The small molecule below binds the protein below.
Small molecule (SMILES): CC(=O)N[C@H]1[C@H](O[C@H]2[C@H](O)[C@@H](NC(C)=O)CO[C@@H]2CO)O[C@H](CO)[C@@H](O[C@@H]2O[C@H](CO)[C@@H](O)[C@H](O)[C@@H]2O)[C@@H]1O

Sequence of chain 1.X:
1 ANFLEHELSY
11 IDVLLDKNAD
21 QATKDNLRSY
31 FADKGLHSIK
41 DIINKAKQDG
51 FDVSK

Sequence of chain 1.V:
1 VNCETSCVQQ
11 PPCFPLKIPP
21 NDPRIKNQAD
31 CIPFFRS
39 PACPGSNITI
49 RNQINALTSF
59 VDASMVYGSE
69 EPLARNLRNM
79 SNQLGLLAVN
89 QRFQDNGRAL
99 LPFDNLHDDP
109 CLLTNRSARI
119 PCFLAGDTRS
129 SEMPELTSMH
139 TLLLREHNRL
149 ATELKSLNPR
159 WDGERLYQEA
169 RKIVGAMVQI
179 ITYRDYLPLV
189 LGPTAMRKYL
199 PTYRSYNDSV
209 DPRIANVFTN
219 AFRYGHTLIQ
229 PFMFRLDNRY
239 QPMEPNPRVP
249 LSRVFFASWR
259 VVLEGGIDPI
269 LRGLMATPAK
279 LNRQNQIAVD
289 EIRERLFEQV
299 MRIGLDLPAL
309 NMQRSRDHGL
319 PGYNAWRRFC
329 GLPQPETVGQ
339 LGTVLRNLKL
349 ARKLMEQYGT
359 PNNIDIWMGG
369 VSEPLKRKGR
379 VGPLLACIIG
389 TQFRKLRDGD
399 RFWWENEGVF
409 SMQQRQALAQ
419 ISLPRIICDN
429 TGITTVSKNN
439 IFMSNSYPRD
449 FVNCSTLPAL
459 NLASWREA

Binding-site contacts:
Ligand atom C8 contacts residue ASN77 of chain 1.V at 4.3 Å.
Ligand atom O6 contacts residue GLN89 of chain 1.V at 4.1 Å.
Ligand atom C5 contacts residue ASN77 of chain 1.V at 3.7 Å.
Ligand atom C1 contacts residue SER79 of chain 1.V at 4.3 Å.
Ligand atom O7 contacts residue ASN77 of chain 1.V at 3.2 Å (h-bond).
Ligand atom N2 contacts residue ASN77 of chain 1.V at 2.8 Å (h-bond).
Ligand atom C7 contacts residue ASN77 of chain 1.V at 3.2 Å.
Ligand atom O7 contacts residue ALA86 of chain 1.V at 3.3 Å.
Ligand atom C8 contacts residue HIS6 of chain 1.X at 4.0 Å.
Ligand atom C6 contacts residue GLN92 of chain 1.V at 3.8 Å.
Ligand atom C7 contacts residue VAL87 of chain 1.V at 3.9 Å (hydrophobic).
Ligand atom C1 contacts residue ASN80 of chain 1.V at 3.6 Å.
Ligand atom C5 contacts residue ASN80 of chain 1.V at 3.5 Å.
Ligand atom O3 contacts residue GLN89 of chain 1.V at 3.1 Å (h-bond).
Ligand atom O2 contacts residue GLN92 of chain 1.V at 4.1 Å.
Ligand atom C2 contacts residue GLN89 of chain 1.V at 4.2 Å.
Ligand atom O5 contacts residue ASN80 of chain 1.V at 3.1 Å (h-bond).
Ligand atom C7 contacts residue ALA86 of chain 1.V at 4.1 Å (hydrophobic).
Ligand atom C8 contacts residue VAL87 of chain 1.V at 4.1 Å (hydrophobic).
Ligand atom C8 contacts residue GLN89 of chain 1.V at 3.3 Å.
Ligand atom N2 contacts residue GLN89 of chain 1.V at 3.4 Å (h-bond).
Ligand atom O7 contacts residue LEU85 of chain 1.V at 4.1 Å.
Ligand atom O3 contacts residue VAL87 of chain 1.V at 4.5 Å.
Ligand atom C2 contacts residue ASN77 of chain 1.V at 2.3 Å.
Ligand atom O7 contacts residue VAL87 of chain 1.V at 2.9 Å (h-bond).
Ligand atom C6 contacts residue LEU84 of chain 1.V at 4.3 Å (hydrophobic).
Ligand atom C3 contacts residue ASN77 of chain 1.V at 3.7 Å.
Ligand atom C3 contacts residue GLN89 of chain 1.V at 4.1 Å.
Ligand atom C2 contacts residue GLN92 of chain 1.V at 4.2 Å.
Ligand atom O5 contacts residue LEU84 of chain 1.V at 3.9 Å.
Ligand atom O7 contacts residue GLN89 of chain 1.V at 3.7 Å.
Ligand atom C1 contacts residue ASN77 of chain 1.V at 1.5 Å.
Ligand atom C6 contacts residue ASN80 of chain 1.V at 3.7 Å.
Ligand atom C8 contacts residue SER9 of chain 1.X at 4.1 Å.
Ligand atom C7 contacts residue GLN89 of chain 1.V at 3.2 Å.
Ligand atom O5 contacts residue ASN77 of chain 1.V at 2.4 Å (h-bond).
Ligand atom C8 contacts residue ALA86 of chain 1.V at 3.9 Å (hydrophobic).
Ligand atom C8 contacts residue TYR10 of chain 1.X at 4.3 Å (hydrophobic).
Ligand atom O6 contacts residue LEU84 of chain 1.V at 3.7 Å.
Ligand atom C4 contacts residue ASN77 of chain 1.V at 4.2 Å.